Binding-site contacts:
Ligand atom N4 contacts residue ARG66 of chain 1.H at 3.1 Å (salt-bridge).
Ligand atom C4 contacts residue ARG66 of chain 1.H at 3.7 Å.
Ligand atom C2 contacts residue TYR80 of chain 1.H at 4.0 Å (hydrophobic).
Ligand atom OP2 contacts residue PHE62 of chain 1.H at 3.3 Å.
Ligand atom N1 contacts residue LEU58 of chain 1.H at 3.9 Å.
Ligand atom O4' contacts residue TYR110 of chain 1.H at 3.3 Å.
Ligand atom C5 contacts residue GLU108 of chain 1.H at 3.6 Å.
Ligand atom N4 contacts residue TYR110 of chain 1.H at 3.4 Å (h-bond).
Ligand atom O5' contacts residue PHE62 of chain 1.H at 4.0 Å.
Ligand atom O4' contacts residue PHE64 of chain 1.H at 3.8 Å.
Ligand atom N3 contacts residue ALA74 of chain 1.H at 3.9 Å.
Ligand atom N4 contacts residue GLY75 of chain 1.H at 4.0 Å.
Ligand atom C4 contacts residue GLU108 of chain 1.H at 3.2 Å.
Ligand atom N3 contacts residue ARG66 of chain 1.H at 3.6 Å (salt-bridge).
Ligand atom O2 contacts residue ARG109 of chain 1.H at 3.9 Å.
Ligand atom C2 contacts residue LEU58 of chain 1.H at 3.8 Å (hydrophobic).
Ligand atom O4' contacts residue TYR80 of chain 1.H at 4.0 Å.
Ligand atom N4 contacts residue ASP78 of chain 1.H at 3.6 Å.
Ligand atom C1' contacts residue TYR110 of chain 1.H at 3.8 Å (hydrophobic).
Ligand atom O4 contacts residue GLU108 of chain 1.H at 2.9 Å (salt-bridge).
Ligand atom C6 contacts residue PHE64 of chain 1.H at 4.1 Å (hydrophobic).
Ligand atom C1' contacts residue LEU58 of chain 1.H at 3.8 Å (hydrophobic).
Ligand atom C4 contacts residue TYR80 of chain 1.H at 4.0 Å (hydrophobic).
Ligand atom O2 contacts residue TYR110 of chain 1.H at 3.7 Å.
Ligand atom O5' contacts residue PHE62 of chain 1.H at 3.4 Å.
Ligand atom C4 contacts residue PHE64 of chain 1.H at 4.1 Å (hydrophobic).
Ligand atom C5 contacts residue TYR110 of chain 1.H at 3.2 Å (hydrophobic).
Ligand atom N3 contacts residue GLU108 of chain 1.H at 3.5 Å (salt-bridge).
Ligand atom O2 contacts residue LEU58 of chain 1.H at 3.5 Å.
Ligand atom C4' contacts residue PHE62 of chain 1.H at 3.7 Å (hydrophobic).
Ligand atom C2 contacts residue ARG66 of chain 1.H at 4.0 Å.
Ligand atom P contacts residue PHE62 of chain 1.H at 4.0 Å.
Ligand atom O4 contacts residue TYR80 of chain 1.H at 4.1 Å.
Ligand atom C4' contacts residue PHE64 of chain 1.H at 4.0 Å (hydrophobic).
Ligand atom O4' contacts residue LEU58 of chain 1.H at 4.1 Å.
Ligand atom O2' contacts residue ARG109 of chain 1.H at 2.8 Å (salt-bridge).
Ligand atom C4 contacts residue TYR110 of chain 1.H at 3.5 Å (hydrophobic).
Ligand atom N3 contacts residue TYR80 of chain 1.H at 3.8 Å.
Ligand atom O2 contacts residue TYR80 of chain 1.H at 3.8 Å.
Ligand atom C5 contacts residue PHE64 of chain 1.H at 3.5 Å (hydrophobic).

This small molecule binds to this protein.
Small molecule (SMILES): Nc1ccn([C@@H]2O[C@H](CO[P](=O)(O)O[C@@H]3CO[C@@H](n4ccc(=O)[nH]c4=O)[C@@H]3O)[C@@H](O)[C@H]2O)c(=O)n1.OP(O)O

Sequence of chain 1.H:
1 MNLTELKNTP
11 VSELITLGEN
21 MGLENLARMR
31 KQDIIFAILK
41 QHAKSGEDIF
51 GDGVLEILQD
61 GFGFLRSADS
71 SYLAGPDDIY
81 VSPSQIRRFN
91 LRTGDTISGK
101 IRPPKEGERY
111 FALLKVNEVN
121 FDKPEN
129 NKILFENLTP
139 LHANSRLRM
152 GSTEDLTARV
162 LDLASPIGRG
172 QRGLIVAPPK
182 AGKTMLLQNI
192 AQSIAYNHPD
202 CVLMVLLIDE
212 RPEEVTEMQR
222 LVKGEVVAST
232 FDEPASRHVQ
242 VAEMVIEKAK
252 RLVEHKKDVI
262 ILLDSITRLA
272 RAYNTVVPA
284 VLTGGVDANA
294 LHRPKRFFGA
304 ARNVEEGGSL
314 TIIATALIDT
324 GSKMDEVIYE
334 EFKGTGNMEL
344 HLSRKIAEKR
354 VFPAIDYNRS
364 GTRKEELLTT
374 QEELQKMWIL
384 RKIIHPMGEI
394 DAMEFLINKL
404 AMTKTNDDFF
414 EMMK